Sequence of chain 1.A:
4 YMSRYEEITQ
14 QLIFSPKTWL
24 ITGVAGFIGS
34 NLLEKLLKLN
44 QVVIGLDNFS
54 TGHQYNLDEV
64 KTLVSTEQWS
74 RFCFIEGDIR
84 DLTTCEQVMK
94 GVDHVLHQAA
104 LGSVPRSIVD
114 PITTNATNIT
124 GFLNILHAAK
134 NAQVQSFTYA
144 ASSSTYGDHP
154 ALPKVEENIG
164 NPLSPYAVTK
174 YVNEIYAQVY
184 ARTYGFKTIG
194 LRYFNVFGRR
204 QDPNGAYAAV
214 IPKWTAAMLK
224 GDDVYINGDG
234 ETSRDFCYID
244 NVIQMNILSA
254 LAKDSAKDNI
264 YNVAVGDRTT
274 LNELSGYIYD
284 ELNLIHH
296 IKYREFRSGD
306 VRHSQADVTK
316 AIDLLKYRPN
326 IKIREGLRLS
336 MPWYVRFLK

This small molecule binds to this protein.
Small molecule (SMILES): NCC(=O)O

Binding-site contacts:
Ligand atom CA contacts residue SER139 of chain 1.A at 4.1 Å.
Ligand atom CA contacts residue PHE189 of chain 1.A at 4.1 Å (hydrophobic).
Ligand atom OXT contacts residue GLN138 of chain 1.A at 4.3 Å.
Ligand atom CA contacts residue LYS260 of chain 1.A at 4.2 Å.
Ligand atom N contacts residue LYS190 of chain 1.A at 2.5 Å (salt-bridge).
Ligand atom O contacts residue LYS190 of chain 1.A at 3.2 Å (salt-bridge).
Ligand atom CA contacts residue LYS190 of chain 1.A at 3.5 Å.
Ligand atom O contacts residue PHE189 of chain 1.A at 4.2 Å.
Ligand atom O contacts residue GLY188 of chain 1.A at 3.8 Å.
Ligand atom C contacts residue LYS190 of chain 1.A at 4.0 Å.
Ligand atom N contacts residue SER139 of chain 1.A at 3.5 Å.
Ligand atom CA contacts residue VAL137 of chain 1.A at 4.0 Å (hydrophobic).
Ligand atom N contacts residue GLN138 of chain 1.A at 3.3 Å (h-bond).
Ligand atom N contacts residue LYS260 of chain 1.A at 3.2 Å (salt-bridge).
Ligand atom C contacts residue GLN138 of chain 1.A at 4.1 Å.
Ligand atom N contacts residue PHE140 of chain 1.A at 4.2 Å.
Ligand atom OXT contacts residue VAL137 of chain 1.A at 4.2 Å.
Ligand atom CA contacts residue GLN138 of chain 1.A at 3.4 Å.
Ligand atom O contacts residue ASP257 of chain 1.A at 4.2 Å.